Sequence of chain 1.A:
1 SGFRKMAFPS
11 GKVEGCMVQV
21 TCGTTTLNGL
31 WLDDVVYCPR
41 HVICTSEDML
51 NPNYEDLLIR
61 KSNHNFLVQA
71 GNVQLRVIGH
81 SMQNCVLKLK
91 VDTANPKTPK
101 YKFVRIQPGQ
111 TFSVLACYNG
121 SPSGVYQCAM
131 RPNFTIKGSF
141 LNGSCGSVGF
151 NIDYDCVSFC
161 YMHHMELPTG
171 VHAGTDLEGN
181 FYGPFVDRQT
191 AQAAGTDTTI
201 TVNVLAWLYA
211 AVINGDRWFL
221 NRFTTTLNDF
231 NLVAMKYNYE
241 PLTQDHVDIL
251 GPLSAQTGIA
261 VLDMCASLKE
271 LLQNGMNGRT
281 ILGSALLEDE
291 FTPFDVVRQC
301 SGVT

This protein binds this small molecule.
Small molecule (SMILES): CC(=O)N1C[C@@H]2C[C@H]1CN2Cc1cccc(Cl)c1

Binding-site contacts:
Ligand atom C5 contacts residue CYS145 of chain 1.A at 4.0 Å (hydrophobic).
Ligand atom CL1 contacts residue MET165 of chain 1.A at 3.7 Å.
Ligand atom C5 contacts residue ASN142 of chain 1.A at 3.5 Å.
Ligand atom C11 contacts residue ARG188 of chain 1.A at 3.8 Å.
Ligand atom C2 contacts residue HIS41 of chain 1.A at 3.4 Å.
Ligand atom C12 contacts residue MET49 of chain 1.A at 3.5 Å (hydrophobic).
Ligand atom C contacts residue SER144 of chain 1.A at 3.9 Å.
Ligand atom C contacts residue CYS145 of chain 1.A at 1.8 Å (hydrophobic).
Ligand atom CL1 contacts residue HIS41 of chain 1.A at 3.3 Å.
Ligand atom C contacts residue GLY143 of chain 1.A at 3.9 Å.
Ligand atom O contacts residue GLY143 of chain 1.A at 3.2 Å (h-bond).
Ligand atom O contacts residue LEU27 of chain 1.A at 4.0 Å.
Ligand atom N contacts residue HIS41 of chain 1.A at 4.0 Å.
Ligand atom C10 contacts residue ARG188 of chain 1.A at 3.9 Å.
Ligand atom C13 contacts residue HIS164 of chain 1.A at 4.0 Å.
Ligand atom C7 contacts residue MET49 of chain 1.A at 3.9 Å (hydrophobic).
Ligand atom C6 contacts residue DMS1 of chain 1.F at 3.8 Å.
Ligand atom C1 contacts residue GLY143 of chain 1.A at 3.5 Å.
Ligand atom C11 contacts residue MET165 of chain 1.A at 3.8 Å (hydrophobic).
Ligand atom C9 contacts residue GLN189 of chain 1.A at 3.5 Å.
Ligand atom C5 contacts residue DMS1 of chain 1.F at 3.7 Å.
Ligand atom CL1 contacts residue HIS164 of chain 1.A at 3.6 Å.
Ligand atom O contacts residue SER144 of chain 1.A at 3.7 Å.
Ligand atom C9 contacts residue MET49 of chain 1.A at 3.9 Å (hydrophobic).
Ligand atom N contacts residue CYS145 of chain 1.A at 3.2 Å (h-bond).
Ligand atom C10 contacts residue GLN189 of chain 1.A at 3.5 Å.
Ligand atom C1 contacts residue CYS145 of chain 1.A at 2.5 Å (hydrophobic).
Ligand atom C contacts residue DMS1 of chain 1.F at 3.4 Å.
Ligand atom C3 contacts residue HIS41 of chain 1.A at 4.0 Å.
Ligand atom C12 contacts residue MET165 of chain 1.A at 3.7 Å (hydrophobic).
Ligand atom C12 contacts residue HIS164 of chain 1.A at 4.0 Å.
Ligand atom CL1 contacts residue ASP187 of chain 1.A at 3.3 Å.
Ligand atom C4 contacts residue ASN142 of chain 1.A at 3.8 Å.
Ligand atom N1 contacts residue HIS41 of chain 1.A at 3.6 Å (h-bond).
Ligand atom O contacts residue CYS145 of chain 1.A at 3.1 Å.
Ligand atom C13 contacts residue HIS41 of chain 1.A at 3.7 Å.
Ligand atom C13 contacts residue MET49 of chain 1.A at 3.6 Å (hydrophobic).
Ligand atom C10 contacts residue MET49 of chain 1.A at 3.9 Å (hydrophobic).
Ligand atom C11 contacts residue MET49 of chain 1.A at 3.6 Å (hydrophobic).
Ligand atom C8 contacts residue MET49 of chain 1.A at 3.8 Å (hydrophobic).